Binding-site contacts:
Ligand atom O5 contacts residue LYS205 of chain 1.A at 3.8 Å.
Ligand atom N2 contacts residue ASN202 of chain 1.A at 2.9 Å (h-bond).
Ligand atom C5 contacts residue ASN202 of chain 1.A at 3.6 Å.
Ligand atom O6 contacts residue LYS205 of chain 1.A at 3.9 Å.
Ligand atom C5 contacts residue LYS205 of chain 1.A at 4.3 Å.
Ligand atom C2 contacts residue ASN202 of chain 1.A at 2.4 Å.
Ligand atom C3 contacts residue ASN202 of chain 1.A at 3.7 Å.
Ligand atom C6 contacts residue LYS205 of chain 1.A at 4.1 Å.
Ligand atom C7 contacts residue ASN202 of chain 1.A at 3.5 Å.
Ligand atom C1 contacts residue THR204 of chain 1.A at 4.3 Å.
Ligand atom O5 contacts residue THR204 of chain 1.A at 4.2 Å.
Ligand atom O5 contacts residue ASN202 of chain 1.A at 2.2 Å (h-bond).
Ligand atom O7 contacts residue ASN202 of chain 1.A at 3.7 Å.
Ligand atom C5 contacts residue THR204 of chain 1.A at 4.0 Å.
Ligand atom C4 contacts residue ASN202 of chain 1.A at 4.1 Å.
Ligand atom C1 contacts residue ASN202 of chain 1.A at 1.4 Å.
Ligand atom C6 contacts residue THR204 of chain 1.A at 4.1 Å.

The small molecule below binds the protein below.
Small molecule (SMILES): CC(=O)N[C@@H]1[C@@H](O)[C@H](O)[C@@H](CO)O[C@H]1O

Sequence of chain 1.A:
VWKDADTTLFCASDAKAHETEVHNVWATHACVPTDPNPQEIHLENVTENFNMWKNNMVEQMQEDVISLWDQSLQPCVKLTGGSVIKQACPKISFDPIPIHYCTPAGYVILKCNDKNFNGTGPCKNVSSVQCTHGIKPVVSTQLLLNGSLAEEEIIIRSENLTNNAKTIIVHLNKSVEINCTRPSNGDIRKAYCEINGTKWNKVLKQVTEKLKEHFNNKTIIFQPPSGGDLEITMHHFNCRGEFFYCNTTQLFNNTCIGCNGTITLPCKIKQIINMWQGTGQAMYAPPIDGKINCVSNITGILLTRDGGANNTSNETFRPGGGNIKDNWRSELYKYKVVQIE